Sequence of chain 6.C:
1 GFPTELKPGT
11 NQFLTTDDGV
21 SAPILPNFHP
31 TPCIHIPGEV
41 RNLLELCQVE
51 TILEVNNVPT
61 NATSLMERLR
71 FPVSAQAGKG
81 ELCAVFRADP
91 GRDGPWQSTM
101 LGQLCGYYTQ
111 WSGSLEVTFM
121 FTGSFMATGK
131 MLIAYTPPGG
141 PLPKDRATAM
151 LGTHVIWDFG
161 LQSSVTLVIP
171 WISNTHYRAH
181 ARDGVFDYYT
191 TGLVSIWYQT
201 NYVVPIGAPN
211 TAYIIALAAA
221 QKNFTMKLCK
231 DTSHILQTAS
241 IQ

A protein and the small-molecule ligand that binds it are described below.
Small molecule (SMILES): CCO/N=C/c1ccc(OCC[C@@H](C)CCN2CCN(c3ccnc(N)c3)C2=O)cc1

Sequence of chain 5.A:
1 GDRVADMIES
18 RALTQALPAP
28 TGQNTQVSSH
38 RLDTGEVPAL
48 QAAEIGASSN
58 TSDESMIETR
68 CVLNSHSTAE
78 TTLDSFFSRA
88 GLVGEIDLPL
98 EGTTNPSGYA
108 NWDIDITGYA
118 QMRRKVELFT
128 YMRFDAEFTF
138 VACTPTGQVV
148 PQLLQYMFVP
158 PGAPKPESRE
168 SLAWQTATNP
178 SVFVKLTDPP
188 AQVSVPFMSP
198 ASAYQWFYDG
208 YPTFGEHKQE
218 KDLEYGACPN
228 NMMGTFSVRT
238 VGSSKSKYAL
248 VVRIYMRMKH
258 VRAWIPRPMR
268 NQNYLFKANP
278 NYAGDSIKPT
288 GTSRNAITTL

Sequence of chain 5.C:
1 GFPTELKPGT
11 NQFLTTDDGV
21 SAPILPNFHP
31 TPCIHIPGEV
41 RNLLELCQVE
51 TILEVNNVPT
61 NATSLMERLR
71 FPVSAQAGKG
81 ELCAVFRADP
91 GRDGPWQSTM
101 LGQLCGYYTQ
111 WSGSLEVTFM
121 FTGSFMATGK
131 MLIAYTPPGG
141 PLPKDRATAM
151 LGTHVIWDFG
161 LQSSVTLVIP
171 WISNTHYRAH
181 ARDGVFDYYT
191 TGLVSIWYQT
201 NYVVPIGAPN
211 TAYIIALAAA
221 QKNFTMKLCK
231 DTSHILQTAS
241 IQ

Binding-site contacts:
Ligand atom CAJ contacts residue VAL192 of chain 5.A at 3.7 Å (hydrophobic).
Ligand atom CAA contacts residue TYR153 of chain 5.A at 3.9 Å (hydrophobic).
Ligand atom OAD contacts residue ILE113 of chain 5.A at 3.1 Å (h-bond).
Ligand atom CAB contacts residue PHE131 of chain 5.A at 3.8 Å (hydrophobic).
Ligand atom CAA contacts residue PRO177 of chain 5.A at 3.5 Å (hydrophobic).
Ligand atom CAY contacts residue THR114 of chain 5.A at 3.8 Å.
Ligand atom OAV contacts residue VAL190 of chain 5.A at 3.9 Å.
Ligand atom CAJ contacts residue PHE135 of chain 5.A at 3.1 Å (hydrophobic).
Ligand atom CAF contacts residue TRP203 of chain 5.A at 3.7 Å (hydrophobic).
Ligand atom CAG contacts residue ASN228 of chain 5.A at 3.3 Å.
Ligand atom NAC contacts residue ALA275 of chain 5.A at 3.5 Å.
Ligand atom CAN contacts residue PHE135 of chain 5.A at 3.4 Å (hydrophobic).
Ligand atom CAG contacts residue GLN202 of chain 5.A at 3.5 Å.
Ligand atom NBE contacts residue TRP203 of chain 5.A at 3.8 Å.
Ligand atom CAF contacts residue GLN202 of chain 5.A at 3.5 Å.
Ligand atom CBA contacts residue ILE111 of chain 5.A at 3.7 Å (hydrophobic).
Ligand atom CAZ contacts residue VAL192 of chain 5.A at 3.6 Å (hydrophobic).
Ligand atom NAC contacts residue THR114 of chain 5.A at 3.1 Å (h-bond).
Ligand atom CAS contacts residue TYR201 of chain 5.A at 3.7 Å (hydrophobic).
Ligand atom CAB contacts residue PHE135 of chain 5.A at 3.8 Å (hydrophobic).
Ligand atom CAS contacts residue ASN228 of chain 5.A at 3.8 Å.
Ligand atom CAR contacts residue TYR201 of chain 5.A at 3.2 Å (hydrophobic).
Ligand atom OAD contacts residue ASP112 of chain 5.A at 3.4 Å.
Ligand atom CAR contacts residue ASN228 of chain 5.A at 3.7 Å.
Ligand atom CAI contacts residue PHE155 of chain 5.A at 3.1 Å (hydrophobic).
Ligand atom NAT contacts residue PHE155 of chain 5.A at 3.6 Å.
Ligand atom CAM contacts residue PRO177 of chain 5.A at 3.6 Å (hydrophobic).
Ligand atom CAH contacts residue VAL192 of chain 5.A at 3.5 Å (hydrophobic).
Ligand atom CAK contacts residue PHE155 of chain 5.A at 2.9 Å (hydrophobic).
Ligand atom CAQ contacts residue ILE113 of chain 5.A at 3.9 Å (hydrophobic).
Ligand atom CAA contacts residue SER178 of chain 5.A at 3.5 Å.
Ligand atom OAW contacts residue ILE111 of chain 5.A at 3.2 Å.
Ligand atom CAA contacts residue VAL179 of chain 5.A at 3.1 Å (hydrophobic).
Ligand atom CBB contacts residue ASN228 of chain 5.A at 3.7 Å.
Ligand atom CAM contacts residue PHE155 of chain 5.A at 3.8 Å (hydrophobic).
Ligand atom CAH contacts residue PHE135 of chain 5.A at 3.4 Å (hydrophobic).
Ligand atom OAW contacts residue MET195 of chain 5.A at 3.5 Å.
Ligand atom CAF contacts residue ASN228 of chain 5.A at 3.8 Å.
Ligand atom CAE contacts residue PHE137 of chain 5.A at 3.9 Å (hydrophobic).
Ligand atom CAL contacts residue THR114 of chain 5.A at 3.8 Å.